A protein and the small-molecule ligand that binds it are described below.
Small molecule (SMILES): CC(=O)N[C@@H]1[C@@H](O)[C@H](O)[C@@H](CO)O[C@H]1O

Binding-site contacts:
Ligand atom O5 contacts residue ASN20 of chain 1.A at 2.3 Å (h-bond).
Ligand atom N2 contacts residue ASN20 of chain 1.A at 3.0 Å (h-bond).
Ligand atom C5 contacts residue ASN20 of chain 1.A at 3.6 Å.
Ligand atom C8 contacts residue PHE15 of chain 1.A at 4.2 Å (hydrophobic).
Ligand atom C8 contacts residue LEU45 of chain 1.A at 4.1 Å (hydrophobic).
Ligand atom O7 contacts residue ASN20 of chain 1.A at 4.1 Å.
Ligand atom C1 contacts residue ASN20 of chain 1.A at 1.4 Å.
Ligand atom C2 contacts residue ASN20 of chain 1.A at 2.4 Å.
Ligand atom C8 contacts residue PHE19 of chain 1.A at 3.6 Å (hydrophobic).
Ligand atom O7 contacts residue VAL44 of chain 1.A at 4.1 Å.
Ligand atom C4 contacts residue ASN20 of chain 1.A at 4.2 Å.
Ligand atom C3 contacts residue ASN20 of chain 1.A at 3.8 Å.
Ligand atom C7 contacts residue ASN20 of chain 1.A at 3.8 Å.

Sequence of chain 1.A:
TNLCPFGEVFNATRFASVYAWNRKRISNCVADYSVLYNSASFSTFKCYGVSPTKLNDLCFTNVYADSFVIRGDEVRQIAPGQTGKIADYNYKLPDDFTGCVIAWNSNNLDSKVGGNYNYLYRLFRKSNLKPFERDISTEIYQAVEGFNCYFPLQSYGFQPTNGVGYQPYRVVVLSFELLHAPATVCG